Sequence of chain 1.B:
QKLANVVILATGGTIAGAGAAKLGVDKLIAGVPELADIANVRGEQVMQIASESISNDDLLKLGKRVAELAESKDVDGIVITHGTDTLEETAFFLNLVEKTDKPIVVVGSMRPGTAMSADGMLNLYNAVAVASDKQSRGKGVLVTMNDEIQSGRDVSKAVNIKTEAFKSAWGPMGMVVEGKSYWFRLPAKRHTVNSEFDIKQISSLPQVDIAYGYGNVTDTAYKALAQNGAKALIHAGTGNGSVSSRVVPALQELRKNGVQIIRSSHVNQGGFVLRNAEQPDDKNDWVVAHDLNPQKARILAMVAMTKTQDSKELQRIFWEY

Binding-site contacts:
Ligand atom OXT contacts residue ALA66 of chain 1.B at 3.4 Å.
Ligand atom OXT contacts residue GLY19 of chain 1.B at 3.4 Å.
Ligand atom OD2 contacts residue GLY19 of chain 1.B at 3.8 Å.
Ligand atom N contacts residue SER258 of chain 1.A at 4.1 Å.
Ligand atom CG contacts residue THR20 of chain 1.B at 2.8 Å.
Ligand atom C contacts residue GLY99 of chain 1.B at 3.4 Å.
Ligand atom CB contacts residue ASP101 of chain 1.B at 3.5 Å.
Ligand atom OXT contacts residue ILE65 of chain 1.B at 4.2 Å.
Ligand atom C contacts residue THR100 of chain 1.B at 3.9 Å.
Ligand atom CA contacts residue ASP101 of chain 1.B at 3.8 Å.
Ligand atom C contacts residue ASP101 of chain 1.B at 4.0 Å.
Ligand atom OD2 contacts residue SER125 of chain 1.B at 4.1 Å.
Ligand atom O contacts residue SER67 of chain 1.B at 2.6 Å (h-bond).
Ligand atom CA contacts residue THR20 of chain 1.B at 3.6 Å.
Ligand atom O contacts residue ASP101 of chain 1.B at 3.0 Å (salt-bridge).
Ligand atom C contacts residue GLU68 of chain 1.B at 3.6 Å.
Ligand atom CA contacts residue GLU294 of chain 1.A at 3.7 Å.
Ligand atom CB contacts residue THR20 of chain 1.B at 3.2 Å.
Ligand atom OD2 contacts residue THR100 of chain 1.B at 2.9 Å (h-bond).
Ligand atom CA contacts residue GLU68 of chain 1.B at 3.9 Å.
Ligand atom N contacts residue GLU68 of chain 1.B at 2.9 Å (salt-bridge).
Ligand atom CG contacts residue THR100 of chain 1.B at 3.0 Å.
Ligand atom N contacts residue GLU294 of chain 1.A at 2.8 Å (salt-bridge).
Ligand atom OD1 contacts residue THR100 of chain 1.B at 2.6 Å (h-bond).
Ligand atom OD2 contacts residue GLY99 of chain 1.B at 3.2 Å.
Ligand atom CG contacts residue SER125 of chain 1.B at 4.0 Å.
Ligand atom CB contacts residue GLU294 of chain 1.A at 3.7 Å.
Ligand atom OXT contacts residue GLY99 of chain 1.B at 3.2 Å.
Ligand atom OXT contacts residue THR20 of chain 1.B at 4.2 Å.
Ligand atom OXT contacts residue GLU68 of chain 1.B at 3.9 Å.
Ligand atom OXT contacts residue SER67 of chain 1.B at 2.8 Å (h-bond).
Ligand atom N contacts residue ASP101 of chain 1.B at 2.7 Å (salt-bridge).
Ligand atom O contacts residue GLU68 of chain 1.B at 3.7 Å.
Ligand atom O contacts residue THR100 of chain 1.B at 3.3 Å (h-bond).
Ligand atom OD1 contacts residue THR20 of chain 1.B at 3.1 Å (h-bond).
Ligand atom CB contacts residue THR100 of chain 1.B at 3.6 Å.
Ligand atom O contacts residue GLY99 of chain 1.B at 3.2 Å.
Ligand atom OD2 contacts residue THR20 of chain 1.B at 2.9 Å (h-bond).
Ligand atom C contacts residue SER67 of chain 1.B at 3.5 Å.
Ligand atom OD1 contacts residue SER125 of chain 1.B at 3.2 Å (h-bond).

A small-molecule ligand and the protein it binds are described below.
Small molecule (SMILES): N[C@@H](CC(=O)O)C(=O)O

Sequence of chain 1.A:
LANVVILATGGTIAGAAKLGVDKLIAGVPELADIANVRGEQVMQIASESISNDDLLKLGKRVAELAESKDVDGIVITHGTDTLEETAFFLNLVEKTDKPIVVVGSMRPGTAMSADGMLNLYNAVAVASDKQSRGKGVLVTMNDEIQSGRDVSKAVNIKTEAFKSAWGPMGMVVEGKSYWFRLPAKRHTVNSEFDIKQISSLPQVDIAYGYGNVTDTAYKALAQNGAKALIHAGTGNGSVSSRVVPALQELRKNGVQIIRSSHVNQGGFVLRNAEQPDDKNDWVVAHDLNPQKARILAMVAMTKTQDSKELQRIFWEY